Binding-site contacts:
Ligand atom C2 contacts residue GLU165 of chain 1.A at 3.6 Å.
Ligand atom C5 contacts residue TRP46 of chain 1.A at 3.6 Å (hydrophobic).
Ligand atom C4 contacts residue XYP2 of chain 1.C at 3.7 Å.
Ligand atom C2 contacts residue PO41 of chain 1.G at 3.3 Å.
Ligand atom O5 contacts residue TRP46 of chain 1.A at 3.4 Å.
Ligand atom O5 contacts residue XYP2 of chain 1.C at 2.6 Å (h-bond).
Ligand atom O2 contacts residue GLU165 of chain 1.A at 3.0 Å (salt-bridge).
Ligand atom C2 contacts residue GLU159 of chain 1.A at 3.6 Å.
Ligand atom O2 contacts residue GLU159 of chain 1.A at 3.2 Å.
Ligand atom O2 contacts residue PO41 of chain 1.G at 2.6 Å (h-bond).
Ligand atom O3 contacts residue TRP287 of chain 1.A at 3.8 Å.
Ligand atom O3 contacts residue TRP46 of chain 1.A at 3.8 Å.
Ligand atom O1 contacts residue ALA248 of chain 1.A at 4.0 Å.
Ligand atom C1 contacts residue TYR223 of chain 1.A at 3.2 Å (hydrophobic).
Ligand atom C5 contacts residue XYP2 of chain 1.C at 3.2 Å.
Ligand atom O2 contacts residue XYP2 of chain 1.C at 3.8 Å.
Ligand atom O4 contacts residue TRP287 of chain 1.A at 3.2 Å.
Ligand atom C5 contacts residue TRP287 of chain 1.A at 3.6 Å (hydrophobic).
Ligand atom C1 contacts residue XYP2 of chain 1.C at 3.3 Å.
Ligand atom O4 contacts residue TRP46 of chain 1.A at 3.7 Å.
Ligand atom O2 contacts residue ASN158 of chain 1.A at 3.0 Å (h-bond).
Ligand atom O5 contacts residue TYR223 of chain 1.A at 3.4 Å (h-bond).
Ligand atom C5 contacts residue GLU165 of chain 1.A at 4.0 Å.
Ligand atom O1 contacts residue TRP287 of chain 1.A at 3.5 Å.
Ligand atom O3 contacts residue TRP104 of chain 1.A at 3.0 Å (h-bond).
Ligand atom O4 contacts residue GLU165 of chain 1.A at 3.4 Å (salt-bridge).
Ligand atom C2 contacts residue TRP166 of chain 1.A at 3.9 Å (hydrophobic).
Ligand atom C2 contacts residue XYP2 of chain 1.C at 3.1 Å.
Ligand atom C1 contacts residue GLU159 of chain 1.A at 3.4 Å.
Ligand atom C4 contacts residue TRP287 of chain 1.A at 3.8 Å (hydrophobic).
Ligand atom O4 contacts residue PO41 of chain 1.G at 3.9 Å.
Ligand atom O3 contacts residue TRP166 of chain 1.A at 3.5 Å.
Ligand atom O5 contacts residue TRP166 of chain 1.A at 3.8 Å.
Ligand atom O1 contacts residue GLU159 of chain 1.A at 4.0 Å.
Ligand atom O2 contacts residue TRP166 of chain 1.A at 3.8 Å.
Ligand atom C4 contacts residue TRP46 of chain 1.A at 3.8 Å (hydrophobic).
Ligand atom O1 contacts residue TYR223 of chain 1.A at 2.5 Å (h-bond).
Ligand atom C3 contacts residue TRP287 of chain 1.A at 3.5 Å (hydrophobic).
Ligand atom C5 contacts residue TRP166 of chain 1.A at 3.8 Å (hydrophobic).
Ligand atom O3 contacts residue PO41 of chain 1.G at 3.6 Å (h-bond).

Sequence of chain 1.A:
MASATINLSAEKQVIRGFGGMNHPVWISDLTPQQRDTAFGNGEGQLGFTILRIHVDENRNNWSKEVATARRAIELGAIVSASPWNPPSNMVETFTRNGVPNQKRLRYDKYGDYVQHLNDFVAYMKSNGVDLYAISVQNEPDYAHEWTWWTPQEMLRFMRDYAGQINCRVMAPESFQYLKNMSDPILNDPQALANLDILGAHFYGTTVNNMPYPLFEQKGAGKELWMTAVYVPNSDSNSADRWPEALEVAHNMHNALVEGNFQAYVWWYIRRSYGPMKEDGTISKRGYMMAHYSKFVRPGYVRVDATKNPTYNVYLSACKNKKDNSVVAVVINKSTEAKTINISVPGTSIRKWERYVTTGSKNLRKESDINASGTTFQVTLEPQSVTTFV

A protein and the small-molecule ligand that binds it are described below.
Small molecule (SMILES): O[C@@H]1[C@@H](O)[C@H](O[C@@H]2CO[C@@H](O[C@@H]3CO[C@H](O)[C@H](O)[C@H]3O)[C@H](O)[C@H]2O)OC[C@H]1O